Sequence of chain 1.A:
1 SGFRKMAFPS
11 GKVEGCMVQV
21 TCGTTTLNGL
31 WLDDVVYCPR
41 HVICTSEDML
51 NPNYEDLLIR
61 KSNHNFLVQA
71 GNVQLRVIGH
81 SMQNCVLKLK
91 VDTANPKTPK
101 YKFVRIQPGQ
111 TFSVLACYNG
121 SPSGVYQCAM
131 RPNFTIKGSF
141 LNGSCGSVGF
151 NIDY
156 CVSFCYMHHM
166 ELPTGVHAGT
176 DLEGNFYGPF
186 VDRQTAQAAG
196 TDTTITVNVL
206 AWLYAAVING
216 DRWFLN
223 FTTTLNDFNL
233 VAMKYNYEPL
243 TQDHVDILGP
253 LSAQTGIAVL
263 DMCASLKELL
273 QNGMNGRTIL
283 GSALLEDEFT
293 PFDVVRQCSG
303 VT

This small molecule binds to this protein.
Small molecule (SMILES): O=C1N[C@@]2(CCc3ccccc32)C(=O)N1c1cncc2ccccc12

Binding-site contacts:
Ligand atom C16 contacts residue CYS145 of chain 1.A at 4.0 Å (hydrophobic).
Ligand atom C08 contacts residue MET49 of chain 1.A at 3.4 Å (hydrophobic).
Ligand atom C17 contacts residue CYS145 of chain 1.A at 3.5 Å (hydrophobic).
Ligand atom C11 contacts residue HIS164 of chain 1.A at 3.0 Å.
Ligand atom C20 contacts residue PHE140 of chain 1.A at 3.9 Å (hydrophobic).
Ligand atom N18 contacts residue SER144 of chain 1.A at 3.9 Å.
Ligand atom C19 contacts residue PHE140 of chain 1.A at 3.3 Å (hydrophobic).
Ligand atom C11 contacts residue MET165 of chain 1.A at 3.3 Å (hydrophobic).
Ligand atom N18 contacts residue LEU141 of chain 1.A at 4.0 Å.
Ligand atom C17 contacts residue HIS163 of chain 1.A at 3.3 Å.
Ligand atom C22 contacts residue ASN142 of chain 1.A at 3.5 Å.
Ligand atom C06 contacts residue GLN189 of chain 1.A at 3.9 Å.
Ligand atom C17 contacts residue MET165 of chain 1.A at 3.7 Å (hydrophobic).
Ligand atom C02 contacts residue GLU166 of chain 1.A at 3.4 Å.
Ligand atom C19 contacts residue HIS163 of chain 1.A at 3.8 Å.
Ligand atom O01 contacts residue MET165 of chain 1.A at 3.7 Å.
Ligand atom C17 contacts residue HIS164 of chain 1.A at 3.7 Å.
Ligand atom C20 contacts residue ASN142 of chain 1.A at 3.7 Å.
Ligand atom C19 contacts residue SER144 of chain 1.A at 3.9 Å.
Ligand atom C17 contacts residue GLU166 of chain 1.A at 3.6 Å.
Ligand atom C21 contacts residue PHE140 of chain 1.A at 3.6 Å (hydrophobic).
Ligand atom C10 contacts residue HIS164 of chain 1.A at 3.4 Å.
Ligand atom C09 contacts residue ASP187 of chain 1.A at 3.8 Å.
Ligand atom C02 contacts residue MET165 of chain 1.A at 3.9 Å (hydrophobic).
Ligand atom C19 contacts residue LEU141 of chain 1.A at 3.3 Å (hydrophobic).
Ligand atom C09 contacts residue MET49 of chain 1.A at 3.9 Å (hydrophobic).
Ligand atom C07 contacts residue MET49 of chain 1.A at 3.9 Å (hydrophobic).
Ligand atom O01 contacts residue GLU166 of chain 1.A at 2.6 Å (salt-bridge).
Ligand atom C10 contacts residue HIS41 of chain 1.A at 3.1 Å.
Ligand atom N18 contacts residue HIS163 of chain 1.A at 2.8 Å (h-bond).
Ligand atom C09 contacts residue HIS41 of chain 1.A at 3.8 Å.
Ligand atom C11 contacts residue HIS41 of chain 1.A at 3.4 Å.
Ligand atom C09 contacts residue ARG188 of chain 1.A at 4.0 Å.
Ligand atom O14 contacts residue HIS41 of chain 1.A at 3.8 Å.
Ligand atom C23 contacts residue ASN142 of chain 1.A at 4.0 Å.
Ligand atom C10 contacts residue MET165 of chain 1.A at 3.6 Å (hydrophobic).
Ligand atom C21 contacts residue LEU141 of chain 1.A at 3.2 Å (hydrophobic).
Ligand atom C20 contacts residue LEU141 of chain 1.A at 3.6 Å (hydrophobic).
Ligand atom O14 contacts residue CYS145 of chain 1.A at 3.7 Å.
Ligand atom C21 contacts residue ASN142 of chain 1.A at 3.1 Å.

Sequence of chain 2.A:
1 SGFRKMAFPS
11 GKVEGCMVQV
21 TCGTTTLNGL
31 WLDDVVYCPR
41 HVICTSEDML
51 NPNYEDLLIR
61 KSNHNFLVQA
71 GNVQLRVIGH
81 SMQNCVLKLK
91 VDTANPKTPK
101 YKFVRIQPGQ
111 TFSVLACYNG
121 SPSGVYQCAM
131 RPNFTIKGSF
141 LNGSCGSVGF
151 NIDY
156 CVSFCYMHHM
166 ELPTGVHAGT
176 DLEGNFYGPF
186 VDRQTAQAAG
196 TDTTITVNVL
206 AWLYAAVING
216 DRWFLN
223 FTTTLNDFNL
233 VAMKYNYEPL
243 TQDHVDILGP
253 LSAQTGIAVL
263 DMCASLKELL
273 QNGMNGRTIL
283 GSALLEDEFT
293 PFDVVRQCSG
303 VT